Sequence of chain 1.A:
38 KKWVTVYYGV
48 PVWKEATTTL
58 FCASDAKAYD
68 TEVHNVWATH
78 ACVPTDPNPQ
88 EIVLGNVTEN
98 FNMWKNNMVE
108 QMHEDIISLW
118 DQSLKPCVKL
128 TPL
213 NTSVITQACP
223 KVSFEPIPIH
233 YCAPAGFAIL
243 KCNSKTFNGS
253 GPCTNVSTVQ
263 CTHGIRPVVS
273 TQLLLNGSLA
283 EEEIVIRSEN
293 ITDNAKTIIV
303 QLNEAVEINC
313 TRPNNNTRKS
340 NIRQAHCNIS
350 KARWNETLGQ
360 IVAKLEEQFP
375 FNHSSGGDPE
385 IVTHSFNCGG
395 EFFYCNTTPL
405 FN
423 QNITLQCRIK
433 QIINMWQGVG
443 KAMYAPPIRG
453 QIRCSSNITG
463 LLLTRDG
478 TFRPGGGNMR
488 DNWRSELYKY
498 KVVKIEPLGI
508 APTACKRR

This protein binds this small molecule.
Small molecule (SMILES): CC(=O)N[C@@H]1[C@@H](O)[C@H](O)[C@@H](CO)O[C@H]1O

Binding-site contacts:
Ligand atom C3 contacts residue ASN311 of chain 1.A at 3.9 Å.
Ligand atom C8 contacts residue ILE310 of chain 1.A at 4.4 Å (hydrophobic).
Ligand atom C4 contacts residue ASN311 of chain 1.A at 4.4 Å.
Ligand atom C8 contacts residue SER349 of chain 1.A at 4.0 Å.
Ligand atom C1 contacts residue ARG455 of chain 1.A at 3.8 Å.
Ligand atom C1 contacts residue ASN311 of chain 1.A at 1.5 Å.
Ligand atom N2 contacts residue GLU309 of chain 1.A at 4.1 Å.
Ligand atom C8 contacts residue ASN347 of chain 1.A at 3.3 Å.
Ligand atom O5 contacts residue ASN311 of chain 1.A at 2.5 Å (h-bond).
Ligand atom C7 contacts residue ASN347 of chain 1.A at 4.2 Å.
Ligand atom N2 contacts residue ASN311 of chain 1.A at 2.9 Å (h-bond).
Ligand atom C2 contacts residue ASN311 of chain 1.A at 2.5 Å.
Ligand atom C7 contacts residue ASN311 of chain 1.A at 3.2 Å.
Ligand atom O7 contacts residue ASN311 of chain 1.A at 3.2 Å (h-bond).
Ligand atom C8 contacts residue GLU309 of chain 1.A at 3.1 Å.
Ligand atom O7 contacts residue ASN347 of chain 1.A at 4.3 Å.
Ligand atom O3 contacts residue GLU309 of chain 1.A at 4.5 Å.
Ligand atom C5 contacts residue ASN311 of chain 1.A at 3.8 Å.
Ligand atom O5 contacts residue ARG455 of chain 1.A at 3.4 Å (salt-bridge).
Ligand atom C8 contacts residue ASN311 of chain 1.A at 4.3 Å.
Ligand atom C7 contacts residue GLU309 of chain 1.A at 4.3 Å.
Ligand atom C3 contacts residue GLU309 of chain 1.A at 3.9 Å.
Ligand atom C8 contacts residue ILE348 of chain 1.A at 4.5 Å (hydrophobic).